This small molecule binds to this protein.
Small molecule (SMILES): Nc1ncnc2c1ncn2[C@@H]1O[C@H](COP(=O)(O)OP(=O)(O)OP(O)(O)=S)[C@@H](O)[C@H]1O

Sequence of chain 1.A:
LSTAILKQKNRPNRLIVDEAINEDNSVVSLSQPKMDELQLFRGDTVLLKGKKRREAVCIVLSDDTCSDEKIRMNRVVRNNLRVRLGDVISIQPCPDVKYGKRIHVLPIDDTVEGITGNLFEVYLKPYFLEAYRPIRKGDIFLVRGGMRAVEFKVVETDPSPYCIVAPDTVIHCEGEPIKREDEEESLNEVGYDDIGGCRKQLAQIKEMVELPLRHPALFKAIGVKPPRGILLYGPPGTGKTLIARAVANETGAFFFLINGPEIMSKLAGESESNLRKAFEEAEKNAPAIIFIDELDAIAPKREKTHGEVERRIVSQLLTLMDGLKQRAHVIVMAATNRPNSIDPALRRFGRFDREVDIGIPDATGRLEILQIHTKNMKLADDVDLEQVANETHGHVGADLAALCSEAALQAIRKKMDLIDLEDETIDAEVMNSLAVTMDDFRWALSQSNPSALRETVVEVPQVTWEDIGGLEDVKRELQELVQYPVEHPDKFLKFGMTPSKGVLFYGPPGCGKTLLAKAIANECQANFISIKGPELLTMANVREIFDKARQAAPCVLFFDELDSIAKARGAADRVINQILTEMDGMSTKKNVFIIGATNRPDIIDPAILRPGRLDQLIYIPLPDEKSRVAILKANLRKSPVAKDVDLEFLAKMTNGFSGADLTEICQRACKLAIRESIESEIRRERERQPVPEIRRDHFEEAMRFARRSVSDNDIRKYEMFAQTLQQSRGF

Binding-site contacts:
Ligand atom C8 contacts residue ALA409 of chain 1.A at 3.7 Å (hydrophobic).
Ligand atom O4' contacts residue ALA409 of chain 1.A at 3.5 Å.
Ligand atom N7 contacts residue GLY250 of chain 1.A at 3.4 Å.
Ligand atom O3A contacts residue GLY250 of chain 1.A at 3.2 Å (h-bond).
Ligand atom O3G contacts residue MG1 of chain 1.G at 2.0 Å.
Ligand atom C2 contacts residue LEU253 of chain 1.A at 3.6 Å (hydrophobic).
Ligand atom N7 contacts residue GLY248 of chain 1.A at 3.5 Å (h-bond).
Ligand atom C5' contacts residue PHE360 of chain 1.F at 3.6 Å (hydrophobic).
Ligand atom C5 contacts residue LEU253 of chain 1.A at 3.7 Å (hydrophobic).
Ligand atom C1' contacts residue HIS384 of chain 1.A at 3.4 Å.
Ligand atom O1B contacts residue LYS251 of chain 1.A at 2.8 Å (salt-bridge).
Ligand atom O3B contacts residue PRO247 of chain 1.A at 3.8 Å.
Ligand atom C4 contacts residue LEU253 of chain 1.A at 3.5 Å (hydrophobic).
Ligand atom N1 contacts residue GLY207 of chain 1.A at 3.0 Å (h-bond).
Ligand atom O3A contacts residue GLY248 of chain 1.A at 3.5 Å.
Ligand atom C8 contacts residue GLY408 of chain 1.A at 3.5 Å.
Ligand atom N3 contacts residue LEU253 of chain 1.A at 3.5 Å.
Ligand atom O1A contacts residue THR252 of chain 1.A at 3.2 Å.
Ligand atom O1B contacts residue THR252 of chain 1.A at 3.7 Å.
Ligand atom O1A contacts residue LEU253 of chain 1.A at 3.1 Å (h-bond).
Ligand atom PB contacts residue MG1 of chain 1.G at 3.7 Å.
Ligand atom S1G contacts residue ASN348 of chain 1.A at 3.0 Å (h-bond).
Ligand atom O2B contacts residue THR252 of chain 1.A at 2.6 Å (h-bond).
Ligand atom O2B contacts residue MG1 of chain 1.G at 2.3 Å.
Ligand atom PB contacts residue GLY248 of chain 1.A at 3.7 Å.
Ligand atom N7 contacts residue THR249 of chain 1.A at 3.4 Å (h-bond).
Ligand atom O3G contacts residue THR252 of chain 1.A at 3.5 Å (h-bond).
Ligand atom O2' contacts residue HIS384 of chain 1.A at 3.1 Å.
Ligand atom O3B contacts residue GLY248 of chain 1.A at 2.7 Å (h-bond).
Ligand atom S1G contacts residue LYS251 of chain 1.A at 3.2 Å (salt-bridge).
Ligand atom C2 contacts residue ASP205 of chain 1.A at 3.2 Å.
Ligand atom N1 contacts residue ILE206 of chain 1.A at 3.6 Å.
Ligand atom C8 contacts residue GLY248 of chain 1.A at 3.3 Å.
Ligand atom PG contacts residue MG1 of chain 1.G at 3.5 Å.
Ligand atom N3 contacts residue HIS384 of chain 1.A at 3.4 Å (h-bond).
Ligand atom N7 contacts residue GLY408 of chain 1.A at 3.5 Å.
Ligand atom N6 contacts residue GLY207 of chain 1.A at 2.9 Å (h-bond).
Ligand atom N6 contacts residue THR249 of chain 1.A at 3.7 Å.
Ligand atom O1B contacts residue GLY250 of chain 1.A at 3.3 Å (h-bond).
Ligand atom C6 contacts residue GLY207 of chain 1.A at 3.7 Å.

Sequence of chain 1.F:
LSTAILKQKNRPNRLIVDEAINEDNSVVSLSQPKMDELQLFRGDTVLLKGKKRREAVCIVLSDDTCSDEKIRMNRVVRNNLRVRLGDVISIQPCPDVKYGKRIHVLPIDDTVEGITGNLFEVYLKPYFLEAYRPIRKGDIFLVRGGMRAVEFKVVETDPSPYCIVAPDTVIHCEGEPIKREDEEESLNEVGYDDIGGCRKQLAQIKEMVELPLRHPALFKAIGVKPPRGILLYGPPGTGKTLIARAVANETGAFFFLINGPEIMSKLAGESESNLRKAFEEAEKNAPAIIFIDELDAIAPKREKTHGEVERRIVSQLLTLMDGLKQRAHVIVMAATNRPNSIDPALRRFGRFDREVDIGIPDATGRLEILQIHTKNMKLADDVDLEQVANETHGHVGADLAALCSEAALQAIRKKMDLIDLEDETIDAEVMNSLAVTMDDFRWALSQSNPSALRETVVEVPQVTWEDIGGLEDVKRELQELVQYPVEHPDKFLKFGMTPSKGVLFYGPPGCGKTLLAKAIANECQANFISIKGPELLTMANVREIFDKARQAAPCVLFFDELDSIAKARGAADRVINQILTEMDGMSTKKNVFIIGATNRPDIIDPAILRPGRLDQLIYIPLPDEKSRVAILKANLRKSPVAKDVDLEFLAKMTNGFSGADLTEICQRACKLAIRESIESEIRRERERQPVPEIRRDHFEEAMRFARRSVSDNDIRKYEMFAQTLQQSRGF